Binding-site contacts:
Ligand atom C8 contacts residue ASN232 of chain 1.A at 3.9 Å.
Ligand atom C1 contacts residue ASN416 of chain 1.A at 1.4 Å.
Ligand atom C5 contacts residue ASN416 of chain 1.A at 3.7 Å.
Ligand atom C8 contacts residue NAG1 of chain 1.T at 3.5 Å.
Ligand atom C7 contacts residue ASN416 of chain 1.A at 3.3 Å.
Ligand atom C3 contacts residue ASN416 of chain 1.A at 3.8 Å.
Ligand atom O5 contacts residue SER261 of chain 1.A at 3.6 Å (h-bond).
Ligand atom O7 contacts residue ASN416 of chain 1.A at 3.4 Å (h-bond).
Ligand atom O5 contacts residue ASN416 of chain 1.A at 2.4 Å (h-bond).
Ligand atom N2 contacts residue ASN416 of chain 1.A at 2.9 Å (h-bond).
Ligand atom C8 contacts residue ASN416 of chain 1.A at 4.1 Å.
Ligand atom C1 contacts residue SER261 of chain 1.A at 4.0 Å.
Ligand atom C4 contacts residue ASN416 of chain 1.A at 4.2 Å.
Ligand atom C2 contacts residue ASN416 of chain 1.A at 2.4 Å.

Sequence of chain 1.A:
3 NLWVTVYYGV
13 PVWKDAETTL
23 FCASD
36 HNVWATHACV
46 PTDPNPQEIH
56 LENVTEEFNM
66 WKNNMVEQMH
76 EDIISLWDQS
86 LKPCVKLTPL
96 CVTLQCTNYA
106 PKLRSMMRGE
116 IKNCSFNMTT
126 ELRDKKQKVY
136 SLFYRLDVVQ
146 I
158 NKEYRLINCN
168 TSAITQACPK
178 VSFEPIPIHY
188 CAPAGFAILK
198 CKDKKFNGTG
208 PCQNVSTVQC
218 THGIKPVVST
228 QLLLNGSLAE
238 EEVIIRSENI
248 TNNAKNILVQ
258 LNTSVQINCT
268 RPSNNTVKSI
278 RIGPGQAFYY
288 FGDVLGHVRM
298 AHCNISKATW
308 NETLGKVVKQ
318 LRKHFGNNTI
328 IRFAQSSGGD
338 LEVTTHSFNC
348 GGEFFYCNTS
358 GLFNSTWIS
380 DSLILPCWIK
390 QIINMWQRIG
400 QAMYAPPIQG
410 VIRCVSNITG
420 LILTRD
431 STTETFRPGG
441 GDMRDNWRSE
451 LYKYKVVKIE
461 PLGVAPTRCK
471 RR

A protein and the small-molecule ligand that binds it are described below.
Small molecule (SMILES): CC(=O)N[C@@H]1[C@@H](O)[C@H](O)[C@@H](CO)O[C@H]1O